Binding-site contacts:
Ligand atom O contacts residue SER51 of chain 1.Q at 3.0 Å (h-bond).
Ligand atom N contacts residue GLY25 of chain 1.Q at 2.8 Å (h-bond).
Ligand atom OXT contacts residue HIS49 of chain 1.P at 3.9 Å.
Ligand atom NE1 contacts residue ALA44 of chain 1.P at 3.6 Å.
Ligand atom CE3 contacts residue HIS31 of chain 1.P at 4.0 Å.
Ligand atom C contacts residue THR47 of chain 1.P at 3.5 Å.
Ligand atom CE2 contacts residue THR50 of chain 1.P at 4.0 Å.
Ligand atom CZ2 contacts residue THR50 of chain 1.P at 4.0 Å.
Ligand atom CB contacts residue THR28 of chain 1.Q at 3.6 Å.
Ligand atom CE3 contacts residue HIS32 of chain 1.P at 3.9 Å.
Ligand atom O contacts residue GLY25 of chain 1.Q at 3.0 Å (h-bond).
Ligand atom CD1 contacts residue GLN45 of chain 1.P at 3.5 Å.
Ligand atom N contacts residue ASP27 of chain 1.Q at 3.3 Å (salt-bridge).
Ligand atom N contacts residue THR28 of chain 1.Q at 2.9 Å (h-bond).
Ligand atom C contacts residue GLY25 of chain 1.Q at 3.5 Å.
Ligand atom CA contacts residue GLY25 of chain 1.Q at 3.5 Å.
Ligand atom CA contacts residue THR28 of chain 1.Q at 3.3 Å.
Ligand atom CE2 contacts residue ALA44 of chain 1.P at 3.9 Å (hydrophobic).
Ligand atom C contacts residue THR50 of chain 1.P at 4.0 Å.
Ligand atom CZ3 contacts residue GLY21 of chain 1.P at 3.6 Å.
Ligand atom NE1 contacts residue GLN45 of chain 1.P at 2.8 Å (h-bond).
Ligand atom OXT contacts residue THR47 of chain 1.P at 2.5 Å (h-bond).
Ligand atom OXT contacts residue THR50 of chain 1.P at 2.9 Å (h-bond).
Ligand atom CZ3 contacts residue HIS32 of chain 1.P at 3.9 Å.
Ligand atom N contacts residue ARG24 of chain 1.Q at 3.9 Å.
Ligand atom CB contacts residue THR23 of chain 1.Q at 3.8 Å.
Ligand atom CD1 contacts residue THR47 of chain 1.P at 3.9 Å.
Ligand atom CZ2 contacts residue ALA44 of chain 1.P at 3.9 Å (hydrophobic).
Ligand atom CA contacts residue SER51 of chain 1.Q at 4.0 Å.
Ligand atom CD1 contacts residue SER51 of chain 1.Q at 3.6 Å.
Ligand atom CG contacts residue SER51 of chain 1.Q at 3.9 Å.
Ligand atom CH2 contacts residue GLY21 of chain 1.P at 3.5 Å.
Ligand atom CB contacts residue SER51 of chain 1.Q at 3.4 Å.
Ligand atom CA contacts residue THR23 of chain 1.Q at 3.9 Å.
Ligand atom CZ2 contacts residue ILE53 of chain 1.P at 3.8 Å (hydrophobic).
Ligand atom O contacts residue THR47 of chain 1.P at 3.6 Å.
Ligand atom O contacts residue ARG24 of chain 1.Q at 3.4 Å.
Ligand atom N contacts residue THR23 of chain 1.Q at 2.9 Å (h-bond).
Ligand atom CE2 contacts residue GLN45 of chain 1.P at 3.9 Å.
Ligand atom C contacts residue SER51 of chain 1.Q at 3.6 Å.

Sequence of chain 1.P:
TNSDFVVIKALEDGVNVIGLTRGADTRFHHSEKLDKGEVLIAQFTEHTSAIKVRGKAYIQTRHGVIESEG

Sequence of chain 1.Q:
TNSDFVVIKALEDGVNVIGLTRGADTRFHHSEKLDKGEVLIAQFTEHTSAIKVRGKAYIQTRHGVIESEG

The protein below binds the small molecule below.
Small molecule (SMILES): N[C@@H](Cc1c[nH]c2ccccc12)C(=O)O